Sequence of chain 1.B:
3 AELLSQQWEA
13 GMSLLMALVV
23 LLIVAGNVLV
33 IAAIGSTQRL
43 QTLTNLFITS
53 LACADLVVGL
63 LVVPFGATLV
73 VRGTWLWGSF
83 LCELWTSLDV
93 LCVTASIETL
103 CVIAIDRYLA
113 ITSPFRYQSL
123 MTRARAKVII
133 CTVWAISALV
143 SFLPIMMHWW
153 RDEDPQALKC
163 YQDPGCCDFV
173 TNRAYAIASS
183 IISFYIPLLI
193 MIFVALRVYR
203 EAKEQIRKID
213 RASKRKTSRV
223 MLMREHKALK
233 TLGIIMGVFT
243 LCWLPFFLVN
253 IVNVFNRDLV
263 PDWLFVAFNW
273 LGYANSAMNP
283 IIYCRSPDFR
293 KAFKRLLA

This small molecule binds to this protein.
Small molecule (SMILES): C[C@H](CCc1ccc(O)cc1)NCCc1ccc(O)c(O)c1

Binding-site contacts:
Ligand atom C11 contacts residue TYR275 of chain 1.B at 3.8 Å (hydrophobic).
Ligand atom C11 contacts residue ASN271 of chain 1.B at 3.8 Å.
Ligand atom C5 contacts residue PHE249 of chain 1.B at 3.8 Å (hydrophobic).
Ligand atom C7 contacts residue PHE171 of chain 1.B at 3.6 Å (hydrophobic).
Ligand atom C4 contacts residue VAL92 of chain 1.B at 3.8 Å (hydrophobic).
Ligand atom C3 contacts residue VAL92 of chain 1.B at 3.7 Å (hydrophobic).
Ligand atom C11 contacts residue TRP87 of chain 1.B at 3.7 Å (hydrophobic).
Ligand atom C10 contacts residue THR88 of chain 1.B at 3.7 Å.
Ligand atom C17 contacts residue TRP272 of chain 1.B at 3.5 Å (hydrophobic).
Ligand atom C16 contacts residue TRP272 of chain 1.B at 3.9 Å (hydrophobic).
Ligand atom O3 contacts residue VAL72 of chain 1.B at 3.3 Å.
Ligand atom O1 contacts residue PHE171 of chain 1.B at 3.8 Å.
Ligand atom C9 contacts residue ASP91 of chain 1.B at 3.3 Å.
Ligand atom C7 contacts residue PHE248 of chain 1.B at 3.9 Å (hydrophobic).
Ligand atom C8 contacts residue ASN271 of chain 1.B at 3.9 Å.
Ligand atom C1 contacts residue ASP91 of chain 1.B at 3.5 Å.
Ligand atom C18 contacts residue TRP87 of chain 1.B at 3.8 Å (hydrophobic).
Ligand atom C15 contacts residue LEU71 of chain 1.B at 3.8 Å (hydrophobic).
Ligand atom O1 contacts residue SER181 of chain 1.B at 2.9 Å (h-bond).
Ligand atom C4 contacts residue VAL95 of chain 1.B at 3.8 Å (hydrophobic).
Ligand atom C11 contacts residue ASP91 of chain 1.B at 3.5 Å.
Ligand atom C3 contacts residue VAL95 of chain 1.B at 3.8 Å (hydrophobic).
Ligand atom O2 contacts residue SER181 of chain 1.B at 3.1 Å (h-bond).
Ligand atom C4 contacts residue PHE249 of chain 1.B at 3.7 Å (hydrophobic).
Ligand atom O3 contacts residue VAL268 of chain 1.B at 3.9 Å.
Ligand atom O2 contacts residue SER185 of chain 1.B at 3.8 Å.
Ligand atom N1 contacts residue ASN271 of chain 1.B at 3.2 Å (h-bond).
Ligand atom O1 contacts residue ASN252 of chain 1.B at 3.4 Å (h-bond).
Ligand atom C8 contacts residue PHE171 of chain 1.B at 3.8 Å (hydrophobic).
Ligand atom N1 contacts residue ASP91 of chain 1.B at 2.5 Å (salt-bridge).
Ligand atom O2 contacts residue SER182 of chain 1.B at 3.9 Å.
Ligand atom C12 contacts residue ASN271 of chain 1.B at 3.2 Å.
Ligand atom C6 contacts residue SER181 of chain 1.B at 3.8 Å.
Ligand atom C1 contacts residue PHE248 of chain 1.B at 3.9 Å (hydrophobic).
Ligand atom C1 contacts residue ASN271 of chain 1.B at 3.7 Å.
Ligand atom C18 contacts residue TYR275 of chain 1.B at 3.4 Å (hydrophobic).
Ligand atom C10 contacts residue ASP91 of chain 1.B at 3.6 Å.
Ligand atom O3 contacts residue LEU71 of chain 1.B at 3.9 Å.
Ligand atom C8 contacts residue ASP91 of chain 1.B at 3.3 Å.
Ligand atom O3 contacts residue TRP272 of chain 1.B at 3.6 Å (h-bond).